Sequence of chain 1.A:
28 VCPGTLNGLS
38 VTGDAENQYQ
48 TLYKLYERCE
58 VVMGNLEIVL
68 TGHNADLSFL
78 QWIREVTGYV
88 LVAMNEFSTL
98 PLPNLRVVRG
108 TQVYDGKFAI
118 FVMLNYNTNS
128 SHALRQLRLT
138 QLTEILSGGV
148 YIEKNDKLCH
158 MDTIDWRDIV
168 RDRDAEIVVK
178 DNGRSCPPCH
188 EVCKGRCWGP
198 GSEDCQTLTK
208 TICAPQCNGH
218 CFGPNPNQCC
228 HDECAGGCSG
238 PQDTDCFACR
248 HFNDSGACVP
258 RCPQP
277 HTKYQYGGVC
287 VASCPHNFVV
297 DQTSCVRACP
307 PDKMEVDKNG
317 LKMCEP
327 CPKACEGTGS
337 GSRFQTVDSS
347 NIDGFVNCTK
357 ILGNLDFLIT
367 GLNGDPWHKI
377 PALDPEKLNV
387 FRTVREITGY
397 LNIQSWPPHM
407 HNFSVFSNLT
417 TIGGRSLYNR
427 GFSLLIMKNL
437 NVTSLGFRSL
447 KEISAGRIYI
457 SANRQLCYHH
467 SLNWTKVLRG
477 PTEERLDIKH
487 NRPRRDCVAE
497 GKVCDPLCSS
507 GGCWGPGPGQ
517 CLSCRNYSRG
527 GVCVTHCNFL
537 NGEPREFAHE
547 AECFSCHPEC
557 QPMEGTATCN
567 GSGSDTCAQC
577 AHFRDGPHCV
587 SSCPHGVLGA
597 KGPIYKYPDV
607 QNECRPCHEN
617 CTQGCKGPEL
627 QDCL

Binding-site contacts:
Ligand atom C8 contacts residue CYS255 of chain 1.A at 3.7 Å (hydrophobic).
Ligand atom C8 contacts residue CYS243 of chain 1.A at 3.4 Å (hydrophobic).
Ligand atom C3 contacts residue ASN250 of chain 1.A at 4.0 Å.
Ligand atom C5 contacts residue ASN250 of chain 1.A at 3.7 Å.
Ligand atom O5 contacts residue GLY253 of chain 1.A at 4.3 Å.
Ligand atom C7 contacts residue CYS246 of chain 1.A at 3.9 Å (hydrophobic).
Ligand atom C7 contacts residue ALA245 of chain 1.A at 4.3 Å (hydrophobic).
Ligand atom O7 contacts residue ASN250 of chain 1.A at 3.1 Å (h-bond).
Ligand atom O5 contacts residue ASN250 of chain 1.A at 2.3 Å (h-bond).
Ligand atom O7 contacts residue CYS246 of chain 1.A at 4.0 Å.
Ligand atom N2 contacts residue GLY253 of chain 1.A at 4.4 Å.
Ligand atom C7 contacts residue CYS243 of chain 1.A at 4.4 Å (hydrophobic).
Ligand atom C4 contacts residue ASN250 of chain 1.A at 4.3 Å.
Ligand atom C1 contacts residue GLY253 of chain 1.A at 4.0 Å.
Ligand atom C1 contacts residue ASN250 of chain 1.A at 1.6 Å.
Ligand atom N2 contacts residue ASN250 of chain 1.A at 3.2 Å (h-bond).
Ligand atom C2 contacts residue ASN250 of chain 1.A at 2.6 Å.
Ligand atom C8 contacts residue PHE244 of chain 1.A at 3.6 Å (hydrophobic).
Ligand atom C7 contacts residue ASN250 of chain 1.A at 3.4 Å.
Ligand atom C8 contacts residue ALA245 of chain 1.A at 3.6 Å (hydrophobic).
Ligand atom C7 contacts residue PHE244 of chain 1.A at 4.0 Å (hydrophobic).
Ligand atom C8 contacts residue CYS246 of chain 1.A at 3.5 Å (hydrophobic).
Ligand atom O7 contacts residue ALA245 of chain 1.A at 4.1 Å.
Ligand atom O7 contacts residue PHE244 of chain 1.A at 4.2 Å.

This protein binds this small molecule.
Small molecule (SMILES): CC(=O)N[C@H]1[C@H](O[C@H]2[C@H](O)[C@@H](NC(C)=O)CO[C@@H]2CO)O[C@H](CO)[C@@H](O)[C@@H]1O